Binding-site contacts:
Ligand atom C3 contacts residue ASN282 of chain 1.A at 3.8 Å.
Ligand atom C7 contacts residue ASN282 of chain 1.A at 3.7 Å.
Ligand atom C8 contacts residue ASN280 of chain 1.A at 3.8 Å.
Ligand atom C6 contacts residue ASN282 of chain 1.A at 4.3 Å.
Ligand atom C1 contacts residue ASN282 of chain 1.A at 1.4 Å.
Ligand atom N2 contacts residue ASN282 of chain 1.A at 2.9 Å (h-bond).
Ligand atom O7 contacts residue ASN282 of chain 1.A at 4.0 Å.
Ligand atom C2 contacts residue ASN282 of chain 1.A at 2.4 Å.
Ligand atom C7 contacts residue ASN280 of chain 1.A at 4.3 Å.
Ligand atom O5 contacts residue ASN282 of chain 1.A at 2.4 Å (h-bond).
Ligand atom C5 contacts residue ASN282 of chain 1.A at 3.7 Å.
Ligand atom C4 contacts residue ASN282 of chain 1.A at 4.2 Å.

This protein binds this small molecule.
Small molecule (SMILES): CC(=O)N[C@@H]1[C@@H](O)[C@H](O)[C@@H](CO)O[C@H]1O

Sequence of chain 1.A:
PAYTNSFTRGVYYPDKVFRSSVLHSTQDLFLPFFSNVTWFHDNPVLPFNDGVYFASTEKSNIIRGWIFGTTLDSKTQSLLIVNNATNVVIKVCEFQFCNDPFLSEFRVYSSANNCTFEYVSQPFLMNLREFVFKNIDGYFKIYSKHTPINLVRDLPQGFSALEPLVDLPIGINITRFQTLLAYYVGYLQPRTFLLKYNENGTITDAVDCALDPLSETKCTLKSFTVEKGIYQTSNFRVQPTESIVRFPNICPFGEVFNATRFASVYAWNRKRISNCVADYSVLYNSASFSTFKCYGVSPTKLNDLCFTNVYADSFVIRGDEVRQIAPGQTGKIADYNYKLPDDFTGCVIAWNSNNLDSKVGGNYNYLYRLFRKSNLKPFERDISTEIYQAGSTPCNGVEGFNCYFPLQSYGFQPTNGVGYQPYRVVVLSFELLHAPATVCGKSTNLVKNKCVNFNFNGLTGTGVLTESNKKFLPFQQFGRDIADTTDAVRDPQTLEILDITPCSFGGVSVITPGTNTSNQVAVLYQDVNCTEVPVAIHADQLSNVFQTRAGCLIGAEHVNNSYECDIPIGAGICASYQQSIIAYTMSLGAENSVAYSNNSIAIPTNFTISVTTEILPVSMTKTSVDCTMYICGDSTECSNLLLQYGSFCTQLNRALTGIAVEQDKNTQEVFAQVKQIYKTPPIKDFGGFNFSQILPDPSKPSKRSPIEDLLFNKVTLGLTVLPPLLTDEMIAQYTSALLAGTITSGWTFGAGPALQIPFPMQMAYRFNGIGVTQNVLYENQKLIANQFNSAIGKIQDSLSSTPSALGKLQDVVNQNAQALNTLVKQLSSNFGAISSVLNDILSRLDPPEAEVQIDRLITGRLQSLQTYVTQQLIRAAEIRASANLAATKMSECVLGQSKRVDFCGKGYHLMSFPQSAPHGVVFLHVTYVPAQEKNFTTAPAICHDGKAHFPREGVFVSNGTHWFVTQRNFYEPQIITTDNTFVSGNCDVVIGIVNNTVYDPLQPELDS